This protein binds this small molecule.
Small molecule (SMILES): COc1ccc(OCc2ccc(COc3c(Cl)cccc3Cl)cc2)c(Cl)c1

Binding-site contacts:
Ligand atom C7 contacts residue PHE237 of chain 19.A at 3.5 Å (hydrophobic).
Ligand atom C21 contacts residue SER128 of chain 19.A at 3.8 Å.
Ligand atom C17 contacts residue ALA24 of chain 19.C at 3.7 Å (hydrophobic).
Ligand atom C19 contacts residue LEU240 of chain 19.A at 3.8 Å (hydrophobic).
Ligand atom C21 contacts residue TYR205 of chain 19.A at 3.8 Å (hydrophobic).
Ligand atom C11 contacts residue ILE110 of chain 19.A at 3.8 Å (hydrophobic).
Ligand atom CL3 contacts residue LEU240 of chain 19.A at 3.8 Å.
Ligand atom O3 contacts residue TYR112 of chain 19.A at 3.6 Å.
Ligand atom CL2 contacts residue ALA24 of chain 19.C at 3.5 Å.
Ligand atom C6 contacts residue TYR112 of chain 19.A at 3.7 Å (hydrophobic).
Ligand atom C7 contacts residue MET132 of chain 19.A at 3.3 Å (hydrophobic).
Ligand atom C8 contacts residue MET132 of chain 19.A at 3.4 Å (hydrophobic).
Ligand atom C13 contacts residue MET132 of chain 19.A at 3.4 Å (hydrophobic).
Ligand atom C16 contacts residue ALA24 of chain 19.C at 3.8 Å (hydrophobic).
Ligand atom C13 contacts residue PHE134 of chain 19.A at 3.7 Å (hydrophobic).
Ligand atom C14 contacts residue TYR159 of chain 19.A at 3.5 Å (hydrophobic).
Ligand atom CL3 contacts residue PHE134 of chain 19.A at 3.8 Å.
Ligand atom C21 contacts residue HIS207 of chain 19.A at 3.6 Å.
Ligand atom C10 contacts residue TYR159 of chain 19.A at 3.5 Å (hydrophobic).
Ligand atom C12 contacts residue ILE110 of chain 19.A at 3.8 Å (hydrophobic).
Ligand atom O2 contacts residue VAL196 of chain 19.A at 3.4 Å.
Ligand atom O1 contacts residue MET132 of chain 19.A at 3.7 Å.
Ligand atom C3 contacts residue MET132 of chain 19.A at 3.7 Å (hydrophobic).
Ligand atom O1 contacts residue PHE237 of chain 19.A at 3.8 Å.
Ligand atom CL2 contacts residue ILE25 of chain 19.C at 3.4 Å.
Ligand atom CL2 contacts residue TYR159 of chain 19.A at 3.6 Å.
Ligand atom C2 contacts residue PHE237 of chain 19.A at 3.6 Å (hydrophobic).
Ligand atom O1 contacts residue ILE110 of chain 19.A at 3.7 Å.
Ligand atom C20 contacts residue ILE194 of chain 19.A at 3.8 Å (hydrophobic).
Ligand atom C9 contacts residue PHE237 of chain 19.A at 3.7 Å (hydrophobic).
Ligand atom C1 contacts residue TYR205 of chain 19.A at 3.8 Å (hydrophobic).
Ligand atom C13 contacts residue ILE110 of chain 19.A at 3.7 Å (hydrophobic).
Ligand atom C5 contacts residue TYR112 of chain 19.A at 3.5 Å (hydrophobic).
Ligand atom C17 contacts residue TYR159 of chain 19.A at 3.7 Å (hydrophobic).
Ligand atom O3 contacts residue PHE130 of chain 19.A at 3.6 Å.
Ligand atom C20 contacts residue LEU240 of chain 19.A at 3.8 Å (hydrophobic).
Ligand atom C4 contacts residue MET132 of chain 19.A at 3.8 Å (hydrophobic).
Ligand atom C12 contacts residue PHE134 of chain 19.A at 3.8 Å (hydrophobic).
Ligand atom C16 contacts residue TYR159 of chain 19.A at 3.8 Å (hydrophobic).
Ligand atom C9 contacts residue VAL199 of chain 19.A at 3.6 Å (hydrophobic).

Sequence of chain 19.A:
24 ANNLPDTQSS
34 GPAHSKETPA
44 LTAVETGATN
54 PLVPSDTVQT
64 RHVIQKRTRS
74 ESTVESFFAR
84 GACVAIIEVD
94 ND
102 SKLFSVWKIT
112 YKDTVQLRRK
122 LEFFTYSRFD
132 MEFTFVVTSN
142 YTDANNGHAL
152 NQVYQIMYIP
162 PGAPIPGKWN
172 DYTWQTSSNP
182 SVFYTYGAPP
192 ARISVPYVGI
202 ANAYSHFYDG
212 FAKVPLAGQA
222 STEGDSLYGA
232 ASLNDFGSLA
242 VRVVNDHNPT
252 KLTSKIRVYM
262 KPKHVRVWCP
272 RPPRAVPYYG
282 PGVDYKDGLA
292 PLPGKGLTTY

Sequence of chain 19.C:
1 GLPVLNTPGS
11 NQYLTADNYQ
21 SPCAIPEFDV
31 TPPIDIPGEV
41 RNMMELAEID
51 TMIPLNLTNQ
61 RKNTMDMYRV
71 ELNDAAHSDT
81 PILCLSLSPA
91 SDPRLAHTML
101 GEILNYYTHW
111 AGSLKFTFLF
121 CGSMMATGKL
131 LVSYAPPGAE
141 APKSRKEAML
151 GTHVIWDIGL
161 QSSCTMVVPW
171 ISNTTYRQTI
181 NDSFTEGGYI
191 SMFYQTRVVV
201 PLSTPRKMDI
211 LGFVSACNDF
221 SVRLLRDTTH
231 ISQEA